Sequence of chain 1.D:
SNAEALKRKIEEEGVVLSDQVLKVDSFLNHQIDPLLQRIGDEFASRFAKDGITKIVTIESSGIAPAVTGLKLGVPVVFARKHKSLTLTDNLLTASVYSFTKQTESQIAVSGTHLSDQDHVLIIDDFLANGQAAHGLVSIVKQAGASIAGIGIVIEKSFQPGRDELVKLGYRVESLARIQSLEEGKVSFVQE

Binding-site contacts:
Ligand atom PC contacts residue NA1 of chain 1.O at 3.6 Å.
Ligand atom C5 contacts residue LYS159 of chain 1.D at 3.5 Å.
Ligand atom O2A contacts residue THR103 of chain 1.D at 3.4 Å (h-bond).
Ligand atom N1 contacts residue PHE129 of chain 1.D at 3.4 Å.
Ligand atom N2 contacts residue ASN30 of chain 1.D at 3.3 Å (h-bond).
Ligand atom N7 contacts residue LYS159 of chain 1.D at 2.9 Å (salt-bridge).
Ligand atom O2' contacts residue PHE129 of chain 1.D at 3.6 Å.
Ligand atom C2 contacts residue LEU23 of chain 1.D at 3.6 Å (hydrophobic).
Ligand atom C6 contacts residue PHE129 of chain 1.D at 3.6 Å (hydrophobic).
Ligand atom O3D contacts residue GLU61 of chain 1.D at 3.4 Å (salt-bridge).
Ligand atom N2 contacts residue LEU23 of chain 1.D at 3.3 Å (h-bond).
Ligand atom C2 contacts residue PHE129 of chain 1.D at 3.5 Å (hydrophobic).
Ligand atom O6 contacts residue LYS159 of chain 1.D at 3.0 Å.
Ligand atom O2D contacts residue SER63 of chain 1.D at 2.7 Å (h-bond).
Ligand atom O2D contacts residue ARG83 of chain 1.C at 3.0 Å (salt-bridge).
Ligand atom O2C contacts residue ASP128 of chain 1.D at 3.4 Å (salt-bridge).
Ligand atom O1D contacts residue ARG83 of chain 1.C at 2.5 Å (salt-bridge).
Ligand atom O1A contacts residue SER101 of chain 1.D at 3.2 Å (h-bond).
Ligand atom PC contacts residue LYS84 of chain 1.D at 3.4 Å.
Ligand atom O2D contacts residue NA1 of chain 1.N at 3.2 Å (h-bond).
Ligand atom O6 contacts residue LEU23 of chain 1.D at 3.1 Å (h-bond).
Ligand atom O1C contacts residue LYS84 of chain 1.D at 2.6 Å (salt-bridge).
Ligand atom O1B contacts residue ASN132 of chain 1.D at 3.3 Å (h-bond).
Ligand atom O3B contacts residue ASN132 of chain 1.D at 2.7 Å (h-bond).
Ligand atom O6 contacts residue GLN21 of chain 1.D at 3.4 Å (h-bond).
Ligand atom O2C contacts residue NA1 of chain 1.N at 2.3 Å (h-bond).
Ligand atom PB contacts residue ASN132 of chain 1.D at 3.5 Å.
Ligand atom O3B contacts residue PHE102 of chain 1.D at 3.3 Å.
Ligand atom O2C contacts residue NA1 of chain 1.O at 2.3 Å (h-bond).
Ligand atom C2' contacts residue NA1 of chain 1.N at 3.4 Å.
Ligand atom PC contacts residue NA1 of chain 1.N at 3.2 Å.
Ligand atom N1 contacts residue LEU23 of chain 1.D at 3.0 Å (h-bond).
Ligand atom O3D contacts residue LYS84 of chain 1.D at 3.5 Å (salt-bridge).
Ligand atom O3D contacts residue SER63 of chain 1.D at 2.9 Å (h-bond).
Ligand atom N3 contacts residue LEU88 of chain 1.C at 3.6 Å.
Ligand atom O6 contacts residue VAL22 of chain 1.D at 3.5 Å.
Ligand atom O3C contacts residue LYS84 of chain 1.D at 3.2 Å (salt-bridge).
Ligand atom O2' contacts residue NA1 of chain 1.N at 2.2 Å (h-bond).
Ligand atom O3' contacts residue NA1 of chain 1.N at 3.2 Å (h-bond).
Ligand atom O3D contacts residue SER62 of chain 1.D at 2.7 Å (h-bond).

The small molecule below binds the protein below.
Small molecule (SMILES): Nc1nc2c(ncn2[C@@H]2O[C@H](CO[P](=O)(O)OP(=O)(O)O)[C@@H](O[P](=O)(O)OP(=O)(O)O)[C@H]2O)c(=O)[nH]1

Sequence of chain 1.C:
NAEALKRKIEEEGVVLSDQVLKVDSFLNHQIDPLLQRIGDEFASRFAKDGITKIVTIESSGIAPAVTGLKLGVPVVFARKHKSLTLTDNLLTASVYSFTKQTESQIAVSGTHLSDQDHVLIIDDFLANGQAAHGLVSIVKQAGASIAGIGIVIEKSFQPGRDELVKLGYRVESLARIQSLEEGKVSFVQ